Sequence of chain 3.B:
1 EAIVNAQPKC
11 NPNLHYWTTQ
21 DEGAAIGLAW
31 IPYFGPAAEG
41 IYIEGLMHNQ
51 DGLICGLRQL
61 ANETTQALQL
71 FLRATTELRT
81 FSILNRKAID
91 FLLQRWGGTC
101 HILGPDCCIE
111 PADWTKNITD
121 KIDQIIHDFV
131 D

Binding-site contacts:
Ligand atom O6 contacts residue GLN7 of chain 1.B at 2.7 Å (h-bond).
Ligand atom N2 contacts residue GLU129 of chain 1.A at 4.2 Å.
Ligand atom O6 contacts residue PRO8 of chain 1.B at 3.7 Å.
Ligand atom C8 contacts residue PRO8 of chain 1.B at 3.6 Å (hydrophobic).
Ligand atom C7 contacts residue GOL1 of chain 1.N at 3.9 Å.
Ligand atom C6 contacts residue GLN7 of chain 1.B at 3.6 Å.
Ligand atom C1 contacts residue GLN7 of chain 1.B at 3.7 Å.
Ligand atom O5 contacts residue ASN62 of chain 1.B at 2.3 Å (h-bond).
Ligand atom C8 contacts residue THR65 of chain 1.B at 3.6 Å.
Ligand atom C1 contacts residue GOL1 of chain 1.N at 3.4 Å.
Ligand atom C8 contacts residue GOL1 of chain 1.N at 3.9 Å.
Ligand atom C7 contacts residue ASN62 of chain 1.B at 3.6 Å.
Ligand atom C8 contacts residue GLU129 of chain 1.A at 3.3 Å.
Ligand atom C4 contacts residue GOL1 of chain 1.N at 4.3 Å.
Ligand atom O7 contacts residue LEU43 of chain 1.A at 3.8 Å.
Ligand atom O3 contacts residue GLU129 of chain 1.A at 4.0 Å.
Ligand atom C2 contacts residue ASN62 of chain 1.B at 2.5 Å.
Ligand atom C8 contacts residue GLY130 of chain 1.A at 3.9 Å.
Ligand atom O5 contacts residue GLN7 of chain 1.B at 2.9 Å (h-bond).
Ligand atom C3 contacts residue GOL1 of chain 1.N at 3.6 Å.
Ligand atom C8 contacts residue ALA131 of chain 1.A at 3.8 Å (hydrophobic).
Ligand atom C1 contacts residue ASN62 of chain 1.B at 1.4 Å.
Ligand atom O7 contacts residue ALA131 of chain 1.A at 4.2 Å.
Ligand atom C3 contacts residue ASN62 of chain 1.B at 3.8 Å.
Ligand atom C5 contacts residue GLN7 of chain 1.B at 3.9 Å.
Ligand atom C2 contacts residue GOL1 of chain 1.N at 3.7 Å.
Ligand atom C8 contacts residue VAL153 of chain 1.A at 4.0 Å (hydrophobic).
Ligand atom O6 contacts residue ALA6 of chain 1.B at 4.0 Å.
Ligand atom O7 contacts residue GLU129 of chain 1.A at 4.3 Å.
Ligand atom N2 contacts residue GOL1 of chain 1.N at 3.0 Å (h-bond).
Ligand atom N2 contacts residue ASN62 of chain 1.B at 2.9 Å (h-bond).
Ligand atom C8 contacts residue TRP30 of chain 3.B at 4.1 Å (hydrophobic).
Ligand atom C4 contacts residue ASN62 of chain 1.B at 4.2 Å.
Ligand atom C7 contacts residue GLU129 of chain 1.A at 3.8 Å.
Ligand atom C5 contacts residue ASN62 of chain 1.B at 3.6 Å.
Ligand atom C6 contacts residue ALA6 of chain 1.B at 3.9 Å (hydrophobic).
Ligand atom O6 contacts residue GLU129 of chain 1.A at 3.6 Å.
Ligand atom C5 contacts residue GLU129 of chain 1.A at 4.2 Å.
Ligand atom C5 contacts residue GOL1 of chain 1.N at 4.1 Å.
Ligand atom O7 contacts residue ASN62 of chain 1.B at 3.9 Å.

Sequence of chain 1.B:
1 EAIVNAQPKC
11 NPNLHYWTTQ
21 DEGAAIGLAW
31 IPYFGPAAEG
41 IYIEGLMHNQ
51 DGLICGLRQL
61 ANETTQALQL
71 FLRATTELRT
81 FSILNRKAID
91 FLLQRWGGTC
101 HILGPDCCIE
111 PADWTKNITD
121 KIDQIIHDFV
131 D

Sequence of chain 1.A:
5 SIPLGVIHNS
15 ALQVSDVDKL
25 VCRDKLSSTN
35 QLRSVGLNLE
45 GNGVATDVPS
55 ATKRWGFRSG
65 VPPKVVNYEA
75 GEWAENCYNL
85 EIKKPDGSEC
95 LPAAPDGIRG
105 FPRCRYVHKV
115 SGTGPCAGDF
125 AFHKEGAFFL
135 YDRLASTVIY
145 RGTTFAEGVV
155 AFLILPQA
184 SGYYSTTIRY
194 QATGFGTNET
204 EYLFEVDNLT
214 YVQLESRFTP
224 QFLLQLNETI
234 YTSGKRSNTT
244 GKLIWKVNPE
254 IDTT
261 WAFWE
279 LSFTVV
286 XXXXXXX

The protein below binds the small molecule below.
Small molecule (SMILES): CC(=O)N[C@H]1[C@H](O[C@H]2[C@H](O)[C@@H](NC(C)=O)CO[C@@H]2CO)O[C@H](CO)[C@@H](O[C@@H]2O[C@H](CO[C@H]3O[C@H](CO)[C@@H](O)[C@H](O)[C@@H]3O)[C@@H](O)[C@H](O)[C@@H]2O)[C@@H]1O